Sequence of chain 35.C:
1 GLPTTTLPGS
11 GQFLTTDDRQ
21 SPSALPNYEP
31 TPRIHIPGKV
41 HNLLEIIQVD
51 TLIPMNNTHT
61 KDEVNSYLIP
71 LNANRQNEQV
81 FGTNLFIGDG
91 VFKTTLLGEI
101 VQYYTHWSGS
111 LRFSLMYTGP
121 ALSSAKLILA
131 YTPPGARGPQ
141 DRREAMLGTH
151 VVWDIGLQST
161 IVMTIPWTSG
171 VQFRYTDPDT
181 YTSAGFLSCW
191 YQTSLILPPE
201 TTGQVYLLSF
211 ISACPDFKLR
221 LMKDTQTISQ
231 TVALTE

Sequence of chain 34.C:
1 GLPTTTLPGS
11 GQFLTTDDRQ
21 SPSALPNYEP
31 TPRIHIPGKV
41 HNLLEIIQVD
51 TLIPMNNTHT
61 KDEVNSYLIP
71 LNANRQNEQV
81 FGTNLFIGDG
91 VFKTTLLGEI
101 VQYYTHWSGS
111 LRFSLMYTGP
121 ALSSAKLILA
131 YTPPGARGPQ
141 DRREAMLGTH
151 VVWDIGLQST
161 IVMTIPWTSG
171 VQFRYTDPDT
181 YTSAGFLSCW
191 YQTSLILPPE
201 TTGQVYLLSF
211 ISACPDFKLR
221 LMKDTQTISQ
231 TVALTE

Binding-site contacts:
Ligand atom N3A contacts residue ALA24 of chain 34.C at 3.6 Å.
Ligand atom CL1 contacts residue ILE104 of chain 34.A at 3.5 Å.
Ligand atom C5B contacts residue MET224 of chain 34.A at 3.5 Å (hydrophobic).
Ligand atom C2B contacts residue TYR152 of chain 34.A at 3.8 Å (hydrophobic).
Ligand atom C5B contacts residue PHE186 of chain 34.A at 3.5 Å (hydrophobic).
Ligand atom C1C contacts residue TYR128 of chain 34.A at 3.7 Å (hydrophobic).
Ligand atom C2C contacts residue TYR197 of chain 34.A at 3.8 Å (hydrophobic).
Ligand atom C4B contacts residue PHE186 of chain 34.A at 3.4 Å (hydrophobic).
Ligand atom C5A contacts residue MET224 of chain 34.A at 3.5 Å (hydrophobic).
Ligand atom C5C contacts residue VAL188 of chain 34.A at 3.9 Å (hydrophobic).
Ligand atom O1A contacts residue MET224 of chain 34.A at 2.8 Å.
Ligand atom N3A contacts residue PRO174 of chain 34.A at 3.7 Å.
Ligand atom O1B contacts residue ILE104 of chain 34.A at 3.8 Å.
Ligand atom CL1 contacts residue TYR128 of chain 34.A at 3.3 Å.
Ligand atom C3B contacts residue TYR152 of chain 34.A at 3.7 Å (hydrophobic).
Ligand atom C4 contacts residue LEU106 of chain 34.A at 3.6 Å (hydrophobic).
Ligand atom C31 contacts residue TYR197 of chain 34.A at 3.9 Å (hydrophobic).
Ligand atom C5A contacts residue PHE186 of chain 34.A at 3.4 Å (hydrophobic).
Ligand atom C4A contacts residue PRO174 of chain 34.A at 3.3 Å (hydrophobic).
Ligand atom C5C contacts residue VAL191 of chain 34.A at 3.9 Å (hydrophobic).
Ligand atom C2A contacts residue PHE186 of chain 34.A at 3.2 Å (hydrophobic).
Ligand atom O1 contacts residue MET221 of chain 34.A at 3.2 Å (h-bond).
Ligand atom C6B contacts residue TYR128 of chain 34.A at 3.8 Å (hydrophobic).
Ligand atom C4B contacts residue TYR152 of chain 34.A at 3.8 Å (hydrophobic).
Ligand atom C2C contacts residue TYR128 of chain 34.A at 3.8 Å (hydrophobic).
Ligand atom N2 contacts residue ASN219 of chain 34.A at 3.6 Å.
Ligand atom C1B contacts residue VAL188 of chain 34.A at 3.9 Å (hydrophobic).
Ligand atom C5C contacts residue TYR152 of chain 34.A at 3.9 Å (hydrophobic).
Ligand atom C5A contacts residue ALA150 of chain 34.A at 3.9 Å (hydrophobic).
Ligand atom C4C contacts residue VAL191 of chain 34.A at 3.5 Å (hydrophobic).
Ligand atom C3C contacts residue TYR128 of chain 34.A at 3.4 Å (hydrophobic).
Ligand atom C5A contacts residue VAL176 of chain 34.A at 3.2 Å (hydrophobic).
Ligand atom N3A contacts residue PHE186 of chain 34.A at 3.9 Å.
Ligand atom C4C contacts residue VAL188 of chain 34.A at 3.9 Å (hydrophobic).
Ligand atom C5 contacts residue LEU106 of chain 34.A at 3.7 Å (hydrophobic).
Ligand atom C2B contacts residue VAL188 of chain 34.A at 3.7 Å (hydrophobic).
Ligand atom C4B contacts residue MET224 of chain 34.A at 3.8 Å (hydrophobic).
Ligand atom C2A contacts residue MET224 of chain 34.A at 3.4 Å (hydrophobic).
Ligand atom O1A contacts residue PHE186 of chain 34.A at 2.8 Å.
Ligand atom C1C contacts residue LEU106 of chain 34.A at 3.5 Å (hydrophobic).

This small molecule binds to this protein.
Small molecule (SMILES): Cc1cc(CCCCCOc2ccc(C3=NCCO3)cc2Cl)on1

Sequence of chain 34.A:
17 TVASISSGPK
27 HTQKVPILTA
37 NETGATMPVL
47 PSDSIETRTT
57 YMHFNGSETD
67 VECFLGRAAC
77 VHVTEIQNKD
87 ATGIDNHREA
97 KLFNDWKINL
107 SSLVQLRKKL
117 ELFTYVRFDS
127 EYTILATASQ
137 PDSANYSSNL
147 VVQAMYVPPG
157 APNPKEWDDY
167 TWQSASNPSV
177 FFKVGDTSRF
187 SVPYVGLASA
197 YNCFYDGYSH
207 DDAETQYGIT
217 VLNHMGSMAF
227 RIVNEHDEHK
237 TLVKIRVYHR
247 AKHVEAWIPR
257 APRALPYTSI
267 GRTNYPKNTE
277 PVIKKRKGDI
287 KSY